Sequence of chain 1.A:
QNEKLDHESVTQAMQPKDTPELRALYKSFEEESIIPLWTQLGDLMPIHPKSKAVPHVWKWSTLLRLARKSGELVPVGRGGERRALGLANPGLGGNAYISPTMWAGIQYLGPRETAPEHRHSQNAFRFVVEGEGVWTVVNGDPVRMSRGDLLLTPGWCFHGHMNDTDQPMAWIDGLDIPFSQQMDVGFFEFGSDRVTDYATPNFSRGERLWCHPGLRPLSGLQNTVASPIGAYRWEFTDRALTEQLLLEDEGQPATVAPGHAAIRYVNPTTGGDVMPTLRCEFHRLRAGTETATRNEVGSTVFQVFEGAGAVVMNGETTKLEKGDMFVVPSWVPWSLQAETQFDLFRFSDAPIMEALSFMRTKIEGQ

This small molecule binds to this protein.
Small molecule (SMILES): O=C(O)c1cc(O)ccc1O

Sequence of chain 2.A:
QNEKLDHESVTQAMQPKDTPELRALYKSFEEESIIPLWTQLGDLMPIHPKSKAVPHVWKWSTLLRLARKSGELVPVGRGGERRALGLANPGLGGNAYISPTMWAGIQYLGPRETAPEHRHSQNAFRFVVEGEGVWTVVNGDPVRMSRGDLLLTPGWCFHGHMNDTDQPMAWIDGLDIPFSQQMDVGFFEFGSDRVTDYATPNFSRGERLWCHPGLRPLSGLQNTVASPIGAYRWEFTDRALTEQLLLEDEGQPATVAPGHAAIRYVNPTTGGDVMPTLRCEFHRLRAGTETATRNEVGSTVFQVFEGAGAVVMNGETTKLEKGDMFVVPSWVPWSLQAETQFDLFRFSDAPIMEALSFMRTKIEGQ

Binding-site contacts:
Ligand atom CAH contacts residue ARG127 of chain 2.A at 3.4 Å.
Ligand atom CAE contacts residue LEU38 of chain 1.A at 3.7 Å (hydrophobic).
Ligand atom OAC contacts residue LEU176 of chain 2.A at 4.0 Å.
Ligand atom OAC contacts residue ASP174 of chain 2.A at 2.6 Å (salt-bridge).
Ligand atom CAH contacts residue ARG83 of chain 2.A at 3.2 Å.
Ligand atom CAH contacts residue GLN108 of chain 2.A at 4.0 Å.
Ligand atom CAH contacts residue HIS162 of chain 2.A at 3.7 Å.
Ligand atom CAF contacts residue ILE178 of chain 2.A at 4.0 Å (hydrophobic).
Ligand atom CAK contacts residue ARG127 of chain 2.A at 3.7 Å.
Ligand atom OAB contacts residue HIS162 of chain 2.A at 3.9 Å.
Ligand atom OAA contacts residue ARG83 of chain 2.A at 3.3 Å (salt-bridge).
Ligand atom OAC contacts residue TRP104 of chain 2.A at 2.9 Å (h-bond).
Ligand atom CAF contacts residue LEU176 of chain 2.A at 3.7 Å (hydrophobic).
Ligand atom OAA contacts residue HIS162 of chain 2.A at 2.8 Å (h-bond).
Ligand atom OAA contacts residue GLN108 of chain 2.A at 3.0 Å (h-bond).
Ligand atom OAB contacts residue ARG83 of chain 2.A at 2.9 Å (salt-bridge).
Ligand atom OAA contacts residue ASP174 of chain 2.A at 4.0 Å.
Ligand atom OAB contacts residue ARG127 of chain 2.A at 3.4 Å (salt-bridge).
Ligand atom CAE contacts residue TRP104 of chain 2.A at 3.8 Å (hydrophobic).
Ligand atom OAB contacts residue HIS119 of chain 2.A at 3.5 Å.
Ligand atom CAJ contacts residue LEU176 of chain 2.A at 4.0 Å (hydrophobic).
Ligand atom CAI contacts residue TRP104 of chain 2.A at 3.7 Å (hydrophobic).
Ligand atom CAG contacts residue ARG127 of chain 2.A at 3.7 Å.
Ligand atom OAA contacts residue ARG127 of chain 2.A at 3.1 Å (salt-bridge).
Ligand atom OAD contacts residue FE21 of chain 2.B at 1.9 Å.
Ligand atom OAC contacts residue ALA85 of chain 2.A at 3.5 Å.
Ligand atom CAJ contacts residue FE21 of chain 2.B at 3.0 Å.
Ligand atom CAG contacts residue ASP174 of chain 2.A at 3.2 Å.
Ligand atom CAK contacts residue FE21 of chain 2.B at 3.5 Å.
Ligand atom OAD contacts residue HIS119 of chain 2.A at 3.4 Å.
Ligand atom CAH contacts residue FE21 of chain 2.B at 3.2 Å.
Ligand atom CAK contacts residue ARG83 of chain 2.A at 3.8 Å.
Ligand atom CAE contacts residue LEU176 of chain 2.A at 3.4 Å (hydrophobic).
Ligand atom CAI contacts residue LEU176 of chain 2.A at 3.6 Å (hydrophobic).
Ligand atom CAG contacts residue GLN108 of chain 2.A at 3.6 Å.
Ligand atom OAB contacts residue FE21 of chain 2.B at 2.2 Å.
Ligand atom CAI contacts residue ASP174 of chain 2.A at 3.3 Å.
Ligand atom CAF contacts residue LEU38 of chain 1.A at 3.9 Å (hydrophobic).
Ligand atom OAD contacts residue HIS121 of chain 2.A at 3.1 Å (h-bond).
Ligand atom OAB contacts residue HIS160 of chain 2.A at 3.1 Å (h-bond).